Sequence of chain 1.B:
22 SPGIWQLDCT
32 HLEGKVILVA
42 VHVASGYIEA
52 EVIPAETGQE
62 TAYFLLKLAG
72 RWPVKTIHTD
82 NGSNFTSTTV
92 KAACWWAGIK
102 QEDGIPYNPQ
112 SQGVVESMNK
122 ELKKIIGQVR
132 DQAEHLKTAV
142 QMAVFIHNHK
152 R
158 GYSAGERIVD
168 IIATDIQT

Binding-site contacts:
Ligand atom N contacts residue THR90 of chain 1.B at 3.8 Å.
Ligand atom C13 contacts residue HIS136 of chain 1.A at 3.9 Å.
Ligand atom C10 contacts residue THR139 of chain 1.A at 4.0 Å.
Ligand atom O17 contacts residue GLU135 of chain 1.A at 3.7 Å.
Ligand atom C12 contacts residue ALA93 of chain 1.B at 3.4 Å (hydrophobic).
Ligand atom C14 contacts residue ALA94 of chain 1.B at 3.9 Å (hydrophobic).
Ligand atom C9 contacts residue THR90 of chain 1.B at 3.8 Å.
Ligand atom C contacts residue THR90 of chain 1.B at 3.8 Å.
Ligand atom O17 contacts residue THR139 of chain 1.A at 2.7 Å (h-bond).
Ligand atom C18 contacts residue R2D1 of chain 1.E at 3.6 Å.
Ligand atom C3 contacts residue THR90 of chain 1.B at 3.9 Å.
Ligand atom O contacts residue GLU135 of chain 1.A at 2.8 Å (salt-bridge).
Ligand atom C13 contacts residue THR139 of chain 1.A at 3.5 Å.
Ligand atom S contacts residue THR90 of chain 1.B at 4.0 Å.
Ligand atom C15 contacts residue R2D1 of chain 1.E at 3.6 Å.
Ligand atom C7 contacts residue ALA93 of chain 1.B at 3.4 Å (hydrophobic).
Ligand atom C14 contacts residue ALA93 of chain 1.B at 4.1 Å (hydrophobic).
Ligand atom C12 contacts residue R2D1 of chain 1.E at 3.9 Å.
Ligand atom C15 contacts residue GLN133 of chain 1.A at 3.5 Å.
Ligand atom C14 contacts residue THR90 of chain 1.B at 4.0 Å.
Ligand atom C7 contacts residue R2D1 of chain 1.E at 4.1 Å.
Ligand atom C15 contacts residue MET143 of chain 1.A at 4.0 Å (hydrophobic).
Ligand atom C13 contacts residue ALA134 of chain 1.A at 4.2 Å (hydrophobic).
Ligand atom C10 contacts residue GLN133 of chain 1.A at 3.5 Å.
Ligand atom O17 contacts residue HIS136 of chain 1.A at 3.1 Å (h-bond).
Ligand atom C15 contacts residue THR139 of chain 1.A at 4.0 Å.
Ligand atom C14 contacts residue R2D1 of chain 1.E at 4.0 Å.
Ligand atom O contacts residue ALA134 of chain 1.A at 3.6 Å.
Ligand atom O17 contacts residue ALA134 of chain 1.A at 4.2 Å.
Ligand atom C8 contacts residue THR139 of chain 1.A at 3.7 Å.
Ligand atom CL contacts residue R2D1 of chain 1.E at 3.8 Å.
Ligand atom CL contacts residue TRP97 of chain 1.B at 3.4 Å.
Ligand atom C11 contacts residue THR89 of chain 1.B at 4.0 Å.
Ligand atom CL contacts residue LEU67 of chain 1.B at 3.9 Å.
Ligand atom C1 contacts residue THR90 of chain 1.B at 3.8 Å.
Ligand atom C13 contacts residue GLU135 of chain 1.A at 3.6 Å.
Ligand atom O17 contacts residue GLN60 of chain 1.B at 4.1 Å.
Ligand atom C16 contacts residue THR89 of chain 1.B at 3.7 Å.
Ligand atom N5 contacts residue THR90 of chain 1.B at 3.9 Å.
Ligand atom O contacts residue HIS136 of chain 1.A at 4.0 Å.

Sequence of chain 1.A:
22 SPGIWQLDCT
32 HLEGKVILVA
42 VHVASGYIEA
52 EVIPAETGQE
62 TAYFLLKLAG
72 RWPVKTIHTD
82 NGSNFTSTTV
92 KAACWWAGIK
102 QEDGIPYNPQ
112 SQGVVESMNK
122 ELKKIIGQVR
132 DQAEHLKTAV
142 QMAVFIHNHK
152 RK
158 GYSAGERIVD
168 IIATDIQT

A small-molecule ligand and the protein it binds are described below.
Small molecule (SMILES): O=C(O)Cc1sc2nc3ccccc3n2c1-c1ccc(Cl)cc1